Binding-site contacts:
Ligand atom C7 contacts residue TRP78 of chain 2.B at 4.0 Å (hydrophobic).
Ligand atom C8 contacts residue VAL75 of chain 2.B at 4.1 Å (hydrophobic).
Ligand atom C3 contacts residue ASP153 of chain 2.B at 3.7 Å.
Ligand atom C8 contacts residue GLU73 of chain 2.B at 3.0 Å.
Ligand atom O3 contacts residue ILE50 of chain 2.B at 3.9 Å.
Ligand atom C5 contacts residue TRP78 of chain 2.B at 3.9 Å (hydrophobic).
Ligand atom N3 contacts residue GLN117 of chain 2.B at 2.8 Å (h-bond).
Ligand atom C7 contacts residue PHE157 of chain 2.B at 4.0 Å (hydrophobic).
Ligand atom C1 contacts residue PHE116 of chain 2.B at 3.5 Å (hydrophobic).
Ligand atom N3 contacts residue ALA120 of chain 2.B at 4.0 Å.
Ligand atom O2 contacts residue LEU102 of chain 2.B at 3.6 Å.
Ligand atom C5 contacts residue ASP153 of chain 2.B at 3.7 Å.
Ligand atom O3 contacts residue PHE157 of chain 2.B at 4.1 Å.
Ligand atom N3 contacts residue PHE157 of chain 2.B at 3.8 Å.
Ligand atom N3 contacts residue ASP153 of chain 2.B at 2.8 Å (salt-bridge).
Ligand atom C3 contacts residue PHE157 of chain 2.B at 3.6 Å (hydrophobic).
Ligand atom O4 contacts residue ARG148 of chain 2.B at 2.8 Å (salt-bridge).
Ligand atom O1 contacts residue GLN117 of chain 2.B at 3.8 Å.
Ligand atom O2 contacts residue TYR106 of chain 2.B at 3.8 Å.
Ligand atom C8 contacts residue TRP78 of chain 2.B at 4.1 Å (hydrophobic).
Ligand atom O1 contacts residue PHE116 of chain 2.B at 3.5 Å.
Ligand atom C4 contacts residue PHE157 of chain 2.B at 3.8 Å (hydrophobic).
Ligand atom C5 contacts residue ARG124 of chain 2.B at 3.9 Å.
Ligand atom C6 contacts residue TYR106 of chain 2.B at 3.3 Å (hydrophobic).
Ligand atom C3 contacts residue GLN117 of chain 2.B at 3.7 Å.
Ligand atom C6 contacts residue LEU102 of chain 2.B at 3.6 Å (hydrophobic).
Ligand atom O4 contacts residue GLU73 of chain 2.B at 2.7 Å (salt-bridge).
Ligand atom N2 contacts residue GLN117 of chain 2.B at 2.9 Å (h-bond).
Ligand atom C5 contacts residue PHE157 of chain 2.B at 3.9 Å (hydrophobic).
Ligand atom O1 contacts residue PHE157 of chain 2.B at 3.7 Å.
Ligand atom N2 contacts residue PHE116 of chain 2.B at 3.4 Å.
Ligand atom O2 contacts residue TRP78 of chain 2.B at 3.8 Å.
Ligand atom N1 contacts residue PHE157 of chain 2.B at 3.6 Å.
Ligand atom C7 contacts residue ARG148 of chain 2.B at 3.7 Å.
Ligand atom O3 contacts residue ARG148 of chain 2.B at 3.4 Å (salt-bridge).
Ligand atom C1 contacts residue PHE157 of chain 2.B at 3.4 Å (hydrophobic).
Ligand atom C1 contacts residue GLN117 of chain 2.B at 3.8 Å.
Ligand atom N2 contacts residue PHE157 of chain 2.B at 3.3 Å.
Ligand atom C8 contacts residue ARG148 of chain 2.B at 3.7 Å.
Ligand atom C8 contacts residue ARG214 of chain 2.B at 4.0 Å.

Sequence of chain 2.B:
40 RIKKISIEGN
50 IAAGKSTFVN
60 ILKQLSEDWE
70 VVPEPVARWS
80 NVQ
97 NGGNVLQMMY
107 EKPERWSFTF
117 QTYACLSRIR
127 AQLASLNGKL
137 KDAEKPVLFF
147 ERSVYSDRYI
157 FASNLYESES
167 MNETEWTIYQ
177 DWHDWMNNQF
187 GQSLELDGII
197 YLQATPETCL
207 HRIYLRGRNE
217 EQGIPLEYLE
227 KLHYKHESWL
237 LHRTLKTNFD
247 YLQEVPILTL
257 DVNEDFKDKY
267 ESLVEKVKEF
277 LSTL

The protein below binds the small molecule below.
Small molecule (SMILES): Nc1ccn([C@@H]2CO[C@H](CO)O2)c(=O)n1